Binding-site contacts:
Ligand atom C10 contacts residue TRP255 of chain 1.A at 4.4 Å (hydrophobic).
Ligand atom C2 contacts residue TRP255 of chain 1.A at 4.4 Å (hydrophobic).
Ligand atom C16 contacts residue MET64 of chain 1.A at 3.6 Å (hydrophobic).
Ligand atom C23 contacts residue MET64 of chain 1.A at 4.4 Å (hydrophobic).
Ligand atom C15 contacts residue GLY67 of chain 1.A at 4.3 Å.
Ligand atom C27 contacts residue LEU75 of chain 1.A at 3.8 Å (hydrophobic).
Ligand atom C24 contacts residue VAL306 of chain 1.A at 4.4 Å (hydrophobic).
Ligand atom C26 contacts residue TRP63 of chain 1.A at 4.3 Å (hydrophobic).
Ligand atom C15 contacts residue LYS68 of chain 1.A at 4.0 Å.
Ligand atom C27 contacts residue LEU71 of chain 1.A at 3.5 Å (hydrophobic).
Ligand atom C26 contacts residue LEU303 of chain 1.A at 3.9 Å (hydrophobic).
Ligand atom C15 contacts residue MET64 of chain 1.A at 3.7 Å (hydrophobic).
Ligand atom C22 contacts residue MET64 of chain 1.A at 4.1 Å (hydrophobic).
Ligand atom C23 contacts residue GLY67 of chain 1.A at 4.5 Å.
Ligand atom C3 contacts residue TRP255 of chain 1.A at 4.1 Å (hydrophobic).
Ligand atom C9 contacts residue TRP255 of chain 1.A at 4.0 Å (hydrophobic).
Ligand atom C14 contacts residue TRP255 of chain 1.A at 4.0 Å (hydrophobic).
Ligand atom C25 contacts residue LEU303 of chain 1.A at 4.3 Å (hydrophobic).
Ligand atom O1 contacts residue LEU47 of chain 1.A at 4.0 Å.
Ligand atom C24 contacts residue LEU303 of chain 1.A at 4.3 Å (hydrophobic).
Ligand atom C17 contacts residue MET64 of chain 1.A at 4.2 Å (hydrophobic).
Ligand atom C16 contacts residue GLY67 of chain 1.A at 4.1 Å.
Ligand atom C16 contacts residue LYS68 of chain 1.A at 4.4 Å.
Ligand atom C21 contacts residue VAL306 of chain 1.A at 4.0 Å (hydrophobic).
Ligand atom C1 contacts residue TRP255 of chain 1.A at 3.8 Å (hydrophobic).
Ligand atom C7 contacts residue LYS68 of chain 1.A at 3.6 Å.
Ligand atom C3 contacts residue LEU47 of chain 1.A at 4.2 Å (hydrophobic).
Ligand atom C18 contacts residue VAL72 of chain 1.A at 4.0 Å (hydrophobic).
Ligand atom C5 contacts residue TRP255 of chain 1.A at 4.1 Å (hydrophobic).
Ligand atom C22 contacts residue VAL302 of chain 1.A at 4.5 Å (hydrophobic).
Ligand atom C14 contacts residue MET64 of chain 1.A at 4.2 Å (hydrophobic).
Ligand atom C7 contacts residue TRP255 of chain 1.A at 4.0 Å (hydrophobic).
Ligand atom C27 contacts residue GLY67 of chain 1.A at 4.5 Å.
Ligand atom C12 contacts residue LEU252 of chain 1.A at 4.4 Å (hydrophobic).
Ligand atom C6 contacts residue TRP255 of chain 1.A at 3.9 Å (hydrophobic).
Ligand atom C6 contacts residue LYS68 of chain 1.A at 3.8 Å.
Ligand atom C22 contacts residue VAL306 of chain 1.A at 4.1 Å (hydrophobic).
Ligand atom C11 contacts residue LEU252 of chain 1.A at 4.1 Å (hydrophobic).
Ligand atom C25 contacts residue TRP63 of chain 1.A at 4.4 Å (hydrophobic).
Ligand atom C8 contacts residue TRP255 of chain 1.A at 4.5 Å (hydrophobic).

Sequence of chain 1.A:
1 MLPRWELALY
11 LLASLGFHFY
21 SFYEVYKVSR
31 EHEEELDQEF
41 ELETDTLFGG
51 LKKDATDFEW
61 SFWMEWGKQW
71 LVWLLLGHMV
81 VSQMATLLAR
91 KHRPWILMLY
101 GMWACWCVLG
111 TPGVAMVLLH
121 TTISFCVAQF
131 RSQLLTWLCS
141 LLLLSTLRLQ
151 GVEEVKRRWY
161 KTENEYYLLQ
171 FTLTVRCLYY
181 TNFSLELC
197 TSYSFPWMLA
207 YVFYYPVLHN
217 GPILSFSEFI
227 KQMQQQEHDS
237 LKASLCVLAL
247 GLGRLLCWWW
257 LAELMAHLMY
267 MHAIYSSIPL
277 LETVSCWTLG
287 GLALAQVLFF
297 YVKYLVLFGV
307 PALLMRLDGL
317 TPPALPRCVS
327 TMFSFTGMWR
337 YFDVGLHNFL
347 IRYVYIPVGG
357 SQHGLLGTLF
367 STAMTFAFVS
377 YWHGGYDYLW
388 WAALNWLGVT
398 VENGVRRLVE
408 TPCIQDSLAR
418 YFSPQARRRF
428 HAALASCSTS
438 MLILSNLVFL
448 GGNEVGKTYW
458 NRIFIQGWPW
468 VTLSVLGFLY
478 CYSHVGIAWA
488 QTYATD

The protein below binds the small molecule below.
Small molecule (SMILES): CC(C)CCC[C@@H](C)[C@H]1CC[C@H]2[C@@H]3CC=C4C[C@@H](O)CC[C@]4(C)[C@H]3CC[C@]12C